A small-molecule ligand and the protein it binds are described below.
Small molecule (SMILES): CC(=O)N[C@H]1[C@H](O[C@H]2[C@H](O)[C@@H](NC(C)=O)CO[C@@H]2CO)O[C@H](CO)[C@@H](O)[C@@H]1O

Sequence of chain 1.G:
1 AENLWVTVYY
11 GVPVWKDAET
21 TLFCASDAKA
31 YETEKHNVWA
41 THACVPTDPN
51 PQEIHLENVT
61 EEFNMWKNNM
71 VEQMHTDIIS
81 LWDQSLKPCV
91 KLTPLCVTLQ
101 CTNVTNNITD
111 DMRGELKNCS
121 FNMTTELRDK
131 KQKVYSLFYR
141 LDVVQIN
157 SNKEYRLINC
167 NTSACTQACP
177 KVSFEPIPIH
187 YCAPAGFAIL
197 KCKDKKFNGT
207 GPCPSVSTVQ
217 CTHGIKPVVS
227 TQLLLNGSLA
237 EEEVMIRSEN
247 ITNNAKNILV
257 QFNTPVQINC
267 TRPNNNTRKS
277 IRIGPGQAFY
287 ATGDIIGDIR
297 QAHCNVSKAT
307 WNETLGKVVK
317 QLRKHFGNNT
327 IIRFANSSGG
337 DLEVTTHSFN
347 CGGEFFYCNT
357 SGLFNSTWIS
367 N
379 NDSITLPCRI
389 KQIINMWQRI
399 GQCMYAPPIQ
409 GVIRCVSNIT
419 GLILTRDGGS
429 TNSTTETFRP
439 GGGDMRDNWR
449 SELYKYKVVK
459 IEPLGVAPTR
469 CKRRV

Binding-site contacts:
Ligand atom C1 contacts residue ASN271 of chain 1.G at 1.4 Å.
Ligand atom C7 contacts residue ASN271 of chain 1.G at 3.2 Å.
Ligand atom O6 contacts residue THR273 of chain 1.G at 3.7 Å.
Ligand atom C3 contacts residue ASN271 of chain 1.G at 3.8 Å.
Ligand atom C5 contacts residue ASN271 of chain 1.G at 3.6 Å.
Ligand atom O6 contacts residue GLN408 of chain 1.G at 3.1 Å (h-bond).
Ligand atom C4 contacts residue ASN271 of chain 1.G at 4.1 Å.
Ligand atom C6 contacts residue THR273 of chain 1.G at 4.3 Å.
Ligand atom C2 contacts residue ILE292 of chain 1.G at 4.2 Å (hydrophobic).
Ligand atom C6 contacts residue GLN408 of chain 1.G at 4.5 Å.
Ligand atom C6 contacts residue ILE292 of chain 1.G at 4.1 Å (hydrophobic).
Ligand atom C5 contacts residue ILE292 of chain 1.G at 4.1 Å (hydrophobic).
Ligand atom N2 contacts residue ASN271 of chain 1.G at 3.0 Å (h-bond).
Ligand atom O5 contacts residue ILE292 of chain 1.G at 3.2 Å.
Ligand atom O5 contacts residue ASN271 of chain 1.G at 2.3 Å (h-bond).
Ligand atom C4 contacts residue ILE292 of chain 1.G at 4.3 Å (hydrophobic).
Ligand atom O7 contacts residue ASN271 of chain 1.G at 2.9 Å (h-bond).
Ligand atom C1 contacts residue ILE292 of chain 1.G at 3.9 Å (hydrophobic).
Ligand atom C8 contacts residue ASN271 of chain 1.G at 4.5 Å.
Ligand atom O7 contacts residue PHE64 of chain 1.F at 3.9 Å.
Ligand atom C2 contacts residue ASN271 of chain 1.G at 2.4 Å.

Sequence of chain 1.F:
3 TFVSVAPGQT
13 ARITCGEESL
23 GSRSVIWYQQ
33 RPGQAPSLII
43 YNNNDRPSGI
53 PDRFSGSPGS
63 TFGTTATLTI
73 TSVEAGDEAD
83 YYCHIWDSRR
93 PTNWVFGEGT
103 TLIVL